Binding-site contacts:
Ligand atom PB contacts residue ASP205 of chain 1.M at 3.7 Å.
Ligand atom PA contacts residue FE1 of chain 1.TC at 3.2 Å.
Ligand atom PG contacts residue MG1 of chain 1.UC at 3.6 Å.
Ligand atom PA contacts residue ASP205 of chain 1.M at 3.6 Å.
Ligand atom O5' contacts residue HIS109 of chain 1.M at 2.7 Å (h-bond).
Ligand atom O2 contacts residue HIS109 of chain 1.M at 3.7 Å.
Ligand atom O4 contacts residue ASP277 of chain 1.M at 3.7 Å.
Ligand atom PB contacts residue MG1 of chain 1.UC at 3.7 Å.
Ligand atom O2B contacts residue MG1 of chain 1.UC at 2.3 Å.
Ligand atom O2G contacts residue MG1 of chain 1.UC at 2.2 Å.
Ligand atom O3G contacts residue ARG260 of chain 1.M at 3.4 Å (salt-bridge).
Ligand atom O2A contacts residue HIS127 of chain 1.M at 2.7 Å (h-bond).
Ligand atom O4 contacts residue TYR268 of chain 1.M at 3.7 Å.
Ligand atom C5' contacts residue HIS109 of chain 1.M at 3.5 Å.
Ligand atom C4' contacts residue ARG58 of chain 1.M at 3.6 Å.
Ligand atom O2A contacts residue HIS109 of chain 1.M at 3.6 Å (h-bond).
Ligand atom C5M contacts residue LEU44 of chain 1.M at 3.1 Å (hydrophobic).
Ligand atom O1A contacts residue HIS61 of chain 1.M at 3.5 Å (h-bond).
Ligand atom O1G contacts residue LYS206 of chain 1.M at 3.5 Å.
Ligand atom C5M contacts residue ASP277 of chain 1.M at 3.5 Å.
Ligand atom O1A contacts residue ASP205 of chain 1.M at 3.3 Å (salt-bridge).
Ligand atom O1G contacts residue TYR209 of chain 1.M at 2.7 Å (h-bond).
Ligand atom O2B contacts residue ASP205 of chain 1.M at 3.4 Å (salt-bridge).
Ligand atom O3' contacts residue ASP213 of chain 1.M at 2.7 Å (salt-bridge).
Ligand atom O1A contacts residue ASP101 of chain 1.M at 3.1 Å (salt-bridge).
Ligand atom C2' contacts residue TYR268 of chain 1.M at 3.6 Å (hydrophobic).
Ligand atom O1A contacts residue FE1 of chain 1.TC at 2.1 Å.
Ligand atom O2A contacts residue FE1 of chain 1.TC at 3.5 Å.
Ligand atom O2A contacts residue HIS104 of chain 1.M at 3.2 Å (h-bond).
Ligand atom O4' contacts residue ARG58 of chain 1.M at 3.3 Å (salt-bridge).
Ligand atom O4' contacts residue HIS109 of chain 1.M at 3.0 Å.
Ligand atom PA contacts residue ASP101 of chain 1.M at 3.7 Å.
Ligand atom O2A contacts residue ASP101 of chain 1.M at 3.2 Å (salt-bridge).
Ligand atom O2G contacts residue LYS206 of chain 1.M at 2.7 Å (salt-bridge).
Ligand atom O1A contacts residue ARG58 of chain 1.M at 2.9 Å (salt-bridge).
Ligand atom N3A contacts residue ASP205 of chain 1.M at 2.7 Å (salt-bridge).
Ligand atom PA contacts residue ARG58 of chain 1.M at 3.7 Å.
Ligand atom O1B contacts residue HIS109 of chain 1.M at 3.6 Å (h-bond).
Ligand atom O3' contacts residue TYR209 of chain 1.M at 3.4 Å.
Ligand atom O1G contacts residue ARG260 of chain 1.M at 2.7 Å (salt-bridge).

This protein binds this small molecule.
Small molecule (SMILES): Cc1cn([C@H]2C[C@H](O)[C@@H](COP(=O)(O)NP(=O)(O)OP(=O)(O)O)O2)c(=O)[nH]c1=O

Sequence of chain 1.M:
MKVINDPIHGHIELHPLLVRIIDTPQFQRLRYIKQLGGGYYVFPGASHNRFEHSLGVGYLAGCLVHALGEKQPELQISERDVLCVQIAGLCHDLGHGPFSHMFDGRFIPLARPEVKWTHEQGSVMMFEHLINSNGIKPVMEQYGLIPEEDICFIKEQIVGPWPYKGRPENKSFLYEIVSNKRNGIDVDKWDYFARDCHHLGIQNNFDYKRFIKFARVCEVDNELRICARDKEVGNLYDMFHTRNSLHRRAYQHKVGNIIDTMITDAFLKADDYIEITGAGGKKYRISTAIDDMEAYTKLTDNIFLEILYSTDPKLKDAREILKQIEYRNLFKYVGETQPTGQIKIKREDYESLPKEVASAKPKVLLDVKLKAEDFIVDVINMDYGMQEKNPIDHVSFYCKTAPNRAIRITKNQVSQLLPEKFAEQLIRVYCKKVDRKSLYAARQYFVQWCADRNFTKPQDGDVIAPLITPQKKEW